Binding-site contacts:
Ligand atom C6 contacts residue GLY130 of chain 1.A at 4.1 Å.
Ligand atom O4 contacts residue GLY130 of chain 1.A at 3.9 Å.
Ligand atom N2 contacts residue GLY130 of chain 1.A at 4.1 Å.
Ligand atom C4 contacts residue ASN165 of chain 1.A at 4.2 Å.
Ligand atom O3 contacts residue GLN161 of chain 1.A at 3.8 Å.
Ligand atom O7 contacts residue GLY130 of chain 1.A at 3.2 Å.
Ligand atom O7 contacts residue TRP129 of chain 1.A at 3.9 Å.
Ligand atom C3 contacts residue GLY130 of chain 1.A at 3.9 Å.
Ligand atom C8 contacts residue GLN161 of chain 1.A at 3.5 Å.
Ligand atom O7 contacts residue ASN165 of chain 1.A at 3.0 Å (h-bond).
Ligand atom O5 contacts residue GLY130 of chain 1.A at 4.5 Å.
Ligand atom O3 contacts residue THR131 of chain 1.A at 3.8 Å.
Ligand atom C7 contacts residue GLN161 of chain 1.A at 3.8 Å.
Ligand atom C2 contacts residue ASN165 of chain 1.A at 2.3 Å.
Ligand atom C3 contacts residue ASN165 of chain 1.A at 3.7 Å.
Ligand atom N2 contacts residue GLN161 of chain 1.A at 3.1 Å (h-bond).
Ligand atom C2 contacts residue GLN161 of chain 1.A at 4.0 Å.
Ligand atom C4 contacts residue GLY130 of chain 1.A at 4.2 Å.
Ligand atom O4 contacts residue THR131 of chain 1.A at 3.8 Å.
Ligand atom N2 contacts residue ASN165 of chain 1.A at 2.8 Å (h-bond).
Ligand atom C7 contacts residue GLY130 of chain 1.A at 3.5 Å.
Ligand atom C3 contacts residue GLN161 of chain 1.A at 3.8 Å.
Ligand atom O5 contacts residue ASN165 of chain 1.A at 2.3 Å (h-bond).
Ligand atom C3 contacts residue THR131 of chain 1.A at 4.0 Å.
Ligand atom C7 contacts residue ASN165 of chain 1.A at 3.0 Å.
Ligand atom C8 contacts residue GLY130 of chain 1.A at 4.1 Å.
Ligand atom O7 contacts residue THR131 of chain 1.A at 3.8 Å.
Ligand atom C5 contacts residue GLY130 of chain 1.A at 3.8 Å.
Ligand atom C1 contacts residue GLY130 of chain 1.A at 4.2 Å.
Ligand atom C8 contacts residue TRP129 of chain 1.A at 3.6 Å (hydrophobic).
Ligand atom C1 contacts residue ASN165 of chain 1.A at 1.4 Å.
Ligand atom C8 contacts residue ASN165 of chain 1.A at 4.2 Å.
Ligand atom C5 contacts residue ASN165 of chain 1.A at 3.6 Å.

This small molecule binds to this protein.
Small molecule (SMILES): CC(=O)N[C@H]1[C@H](O[C@H]2[C@H](O)[C@@H](NC(C)=O)CO[C@@H]2CO)O[C@H](CO)[C@@H](O)[C@@H]1O

Sequence of chain 1.A:
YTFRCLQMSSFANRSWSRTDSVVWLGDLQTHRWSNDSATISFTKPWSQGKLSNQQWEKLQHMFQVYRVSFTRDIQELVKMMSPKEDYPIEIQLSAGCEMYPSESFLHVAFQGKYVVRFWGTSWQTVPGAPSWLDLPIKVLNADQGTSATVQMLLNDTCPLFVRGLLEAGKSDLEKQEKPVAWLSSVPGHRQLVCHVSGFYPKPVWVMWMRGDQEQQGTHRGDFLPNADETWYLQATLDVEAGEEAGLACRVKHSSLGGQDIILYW